Sequence of chain 1.D:
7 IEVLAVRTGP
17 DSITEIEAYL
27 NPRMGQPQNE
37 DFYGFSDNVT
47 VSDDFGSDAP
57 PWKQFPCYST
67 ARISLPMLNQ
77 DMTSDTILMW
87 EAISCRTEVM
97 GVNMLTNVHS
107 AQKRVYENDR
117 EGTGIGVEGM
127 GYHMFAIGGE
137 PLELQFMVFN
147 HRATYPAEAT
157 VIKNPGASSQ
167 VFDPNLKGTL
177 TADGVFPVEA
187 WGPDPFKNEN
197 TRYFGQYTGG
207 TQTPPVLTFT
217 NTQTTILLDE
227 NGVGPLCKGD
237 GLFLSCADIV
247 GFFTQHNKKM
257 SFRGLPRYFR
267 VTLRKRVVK

Binding-site contacts:
Ligand atom C4 contacts residue ALA55 of chain 1.D at 3.6 Å (hydrophobic).
Ligand atom O10 contacts residue SER48 of chain 1.D at 3.4 Å.
Ligand atom O4 contacts residue PRO57 of chain 1.D at 4.0 Å.
Ligand atom O1 contacts residue SER53 of chain 1.D at 3.2 Å.
Ligand atom C11 contacts residue HIS105 of chain 1.C at 3.9 Å.
Ligand atom C9 contacts residue VAL47 of chain 1.D at 3.1 Å (hydrophobic).
Ligand atom C6 contacts residue THR46 of chain 1.D at 3.6 Å.
Ligand atom C11 contacts residue PRO56 of chain 1.D at 3.9 Å (hydrophobic).
Ligand atom O1A contacts residue THR46 of chain 1.D at 3.7 Å.
Ligand atom C10 contacts residue THR46 of chain 1.D at 4.0 Å.
Ligand atom C11 contacts residue ASP54 of chain 1.D at 3.8 Å.
Ligand atom C8 contacts residue SER53 of chain 1.D at 3.4 Å.
Ligand atom C10 contacts residue SER48 of chain 1.D at 4.0 Å.
Ligand atom O4 contacts residue ALA55 of chain 1.D at 2.8 Å (h-bond).
Ligand atom O7 contacts residue VAL47 of chain 1.D at 3.1 Å (h-bond).
Ligand atom O9 contacts residue THR46 of chain 1.D at 3.3 Å.
Ligand atom C7 contacts residue SER53 of chain 1.D at 3.8 Å.
Ligand atom O9 contacts residue ARG110 of chain 1.C at 2.9 Å (salt-bridge).
Ligand atom C11 contacts residue THR46 of chain 1.D at 3.6 Å.
Ligand atom C7 contacts residue THR46 of chain 1.D at 3.9 Å.
Ligand atom C8 contacts residue ALA55 of chain 1.D at 3.5 Å (hydrophobic).
Ligand atom O10 contacts residue ASP54 of chain 1.D at 3.7 Å.
Ligand atom O7 contacts residue SER48 of chain 1.D at 3.9 Å.
Ligand atom N2 contacts residue SER53 of chain 1.D at 4.0 Å.
Ligand atom C8 contacts residue VAL47 of chain 1.D at 3.7 Å (hydrophobic).
Ligand atom C10 contacts residue ALA55 of chain 1.D at 3.2 Å (hydrophobic).
Ligand atom O10 contacts residue ALA55 of chain 1.D at 2.8 Å (h-bond).
Ligand atom C9 contacts residue ARG110 of chain 1.C at 3.6 Å.
Ligand atom C11 contacts residue SER48 of chain 1.D at 3.8 Å.
Ligand atom O10 contacts residue SER53 of chain 1.D at 3.8 Å.
Ligand atom C8 contacts residue THR46 of chain 1.D at 4.1 Å.
Ligand atom C7 contacts residue VAL47 of chain 1.D at 3.2 Å (hydrophobic).
Ligand atom C5 contacts residue THR46 of chain 1.D at 3.8 Å.
Ligand atom O8 contacts residue THR46 of chain 1.D at 3.6 Å.
Ligand atom C5 contacts residue ALA55 of chain 1.D at 4.0 Å (hydrophobic).
Ligand atom N5 contacts residue THR46 of chain 1.D at 3.1 Å (h-bond).
Ligand atom N5 contacts residue ALA55 of chain 1.D at 3.5 Å (h-bond).
Ligand atom C4 contacts residue PRO57 of chain 1.D at 3.8 Å (hydrophobic).
Ligand atom C11 contacts residue ALA55 of chain 1.D at 3.5 Å (hydrophobic).
Ligand atom O9 contacts residue VAL47 of chain 1.D at 3.0 Å (h-bond).

Sequence of chain 1.C:
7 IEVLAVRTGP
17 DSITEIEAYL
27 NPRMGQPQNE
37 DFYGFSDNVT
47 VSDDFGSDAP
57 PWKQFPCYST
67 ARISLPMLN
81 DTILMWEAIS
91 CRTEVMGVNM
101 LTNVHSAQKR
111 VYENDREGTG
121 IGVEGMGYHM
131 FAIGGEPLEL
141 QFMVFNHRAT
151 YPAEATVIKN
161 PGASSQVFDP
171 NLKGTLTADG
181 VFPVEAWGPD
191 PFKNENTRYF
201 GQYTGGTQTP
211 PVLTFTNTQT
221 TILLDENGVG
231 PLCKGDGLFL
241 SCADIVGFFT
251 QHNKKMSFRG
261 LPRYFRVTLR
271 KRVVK

The protein below binds the small molecule below.
Small molecule (SMILES): CC(=O)N[C@@H]1[C@@H](O)[C@H](O[C@@H]2O[C@H](CO[C@]3(C(=O)O)C[C@H](O)[C@@H](NC(C)=O)[C@H]([C@H](O)[C@H](O)CO)O3)[C@H](O)[C@H](O)[C@H]2O)[C@@H](CO)O[C@H]1O